Sequence of chain 1.B:
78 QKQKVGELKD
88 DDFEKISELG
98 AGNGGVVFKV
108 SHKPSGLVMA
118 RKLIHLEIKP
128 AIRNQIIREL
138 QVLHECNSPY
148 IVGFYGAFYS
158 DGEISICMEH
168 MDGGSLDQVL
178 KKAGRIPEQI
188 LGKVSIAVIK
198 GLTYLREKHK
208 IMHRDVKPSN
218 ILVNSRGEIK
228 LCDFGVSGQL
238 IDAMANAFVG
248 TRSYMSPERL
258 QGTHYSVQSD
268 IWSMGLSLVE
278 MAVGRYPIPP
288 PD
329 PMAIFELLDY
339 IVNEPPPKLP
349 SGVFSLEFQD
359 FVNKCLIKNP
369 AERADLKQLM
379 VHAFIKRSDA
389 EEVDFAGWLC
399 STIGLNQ

Binding-site contacts:
Ligand atom C16 contacts residue GLY232 of chain 1.B at 3.8 Å.
Ligand atom I01 contacts residue VAL149 of chain 1.B at 3.6 Å.
Ligand atom C17 contacts residue ASP230 of chain 1.B at 3.8 Å.
Ligand atom N06 contacts residue LEU237 of chain 1.B at 3.5 Å.
Ligand atom N06 contacts residue PHE231 of chain 1.B at 3.6 Å (h-bond).
Ligand atom O05 contacts residue GLY101 of chain 1.B at 3.4 Å.
Ligand atom C16 contacts residue SER234 of chain 1.B at 3.5 Å.
Ligand atom F02 contacts residue LYS119 of chain 1.B at 3.4 Å.
Ligand atom C20 contacts residue ASP230 of chain 1.B at 3.4 Å.
Ligand atom C24 contacts residue LYS119 of chain 1.B at 3.6 Å.
Ligand atom C16 contacts residue VAL233 of chain 1.B at 3.8 Å (hydrophobic).
Ligand atom C11 contacts residue PHE231 of chain 1.B at 3.4 Å (hydrophobic).
Ligand atom O05 contacts residue GLY102 of chain 1.B at 3.1 Å (h-bond).
Ligand atom C18 contacts residue ASP230 of chain 1.B at 3.7 Å.
Ligand atom O04 contacts residue LYS119 of chain 1.B at 3.0 Å (salt-bridge).
Ligand atom C21 contacts residue ILE163 of chain 1.B at 3.7 Å (hydrophobic).
Ligand atom O03 contacts residue ASP230 of chain 1.B at 3.8 Å.
Ligand atom N07 contacts residue ILE163 of chain 1.B at 3.6 Å.
Ligand atom C24 contacts residue ADP1 of chain 1.H at 3.3 Å.
Ligand atom N08 contacts residue PHE231 of chain 1.B at 3.5 Å (h-bond).
Ligand atom O05 contacts residue MET241 of chain 1.B at 3.1 Å (h-bond).
Ligand atom N08 contacts residue VAL233 of chain 1.B at 3.6 Å.
Ligand atom C16 contacts residue PHE231 of chain 1.B at 3.4 Å (hydrophobic).
Ligand atom C22 contacts residue ASP230 of chain 1.B at 3.4 Å.
Ligand atom F02 contacts residue ILE163 of chain 1.B at 3.1 Å.
Ligand atom C15 contacts residue LEU237 of chain 1.B at 3.4 Å (hydrophobic).
Ligand atom N08 contacts residue LEU137 of chain 1.B at 3.6 Å.
Ligand atom N09 contacts residue MET241 of chain 1.B at 3.6 Å.
Ligand atom C25 contacts residue MET241 of chain 1.B at 3.5 Å (hydrophobic).
Ligand atom C19 contacts residue ILE163 of chain 1.B at 3.7 Å (hydrophobic).
Ligand atom O03 contacts residue LYS119 of chain 1.B at 3.6 Å (salt-bridge).
Ligand atom O03 contacts residue ADP1 of chain 1.H at 3.0 Å (h-bond).
Ligand atom C15 contacts residue PHE231 of chain 1.B at 3.6 Å (hydrophobic).
Ligand atom C14 contacts residue MET241 of chain 1.B at 3.4 Å (hydrophobic).
Ligand atom N08 contacts residue LEU237 of chain 1.B at 3.7 Å.
Ligand atom N08 contacts residue SER234 of chain 1.B at 3.4 Å (h-bond).
Ligand atom C15 contacts residue LEU137 of chain 1.B at 3.4 Å (hydrophobic).
Ligand atom C20 contacts residue PHE231 of chain 1.B at 3.8 Å (hydrophobic).
Ligand atom O04 contacts residue ASP230 of chain 1.B at 3.0 Å.
Ligand atom C19 contacts residue ASP230 of chain 1.B at 3.6 Å.

A protein and the small-molecule ligand that binds it are described below.
Small molecule (SMILES): O=C(NOCCO)c1ccc2cncn2c1Nc1ccc(I)cc1F